Sequence of chain 1.B:
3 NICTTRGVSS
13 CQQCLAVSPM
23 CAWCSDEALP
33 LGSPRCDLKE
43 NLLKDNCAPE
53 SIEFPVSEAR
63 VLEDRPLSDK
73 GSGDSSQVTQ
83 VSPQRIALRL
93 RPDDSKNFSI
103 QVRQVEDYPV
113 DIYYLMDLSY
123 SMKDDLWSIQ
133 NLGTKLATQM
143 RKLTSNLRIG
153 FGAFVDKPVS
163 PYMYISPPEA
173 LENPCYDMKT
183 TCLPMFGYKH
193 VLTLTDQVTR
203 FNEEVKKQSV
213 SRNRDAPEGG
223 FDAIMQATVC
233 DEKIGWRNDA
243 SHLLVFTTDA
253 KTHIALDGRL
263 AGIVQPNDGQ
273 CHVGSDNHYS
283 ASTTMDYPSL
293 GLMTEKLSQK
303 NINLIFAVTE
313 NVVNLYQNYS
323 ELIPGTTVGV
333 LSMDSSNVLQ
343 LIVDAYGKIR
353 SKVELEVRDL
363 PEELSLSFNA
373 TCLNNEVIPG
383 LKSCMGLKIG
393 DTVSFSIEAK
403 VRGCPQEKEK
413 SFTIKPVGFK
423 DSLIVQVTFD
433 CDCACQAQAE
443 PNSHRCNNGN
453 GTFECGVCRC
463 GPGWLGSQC

Binding-site contacts:
Ligand atom C7 contacts residue SER398 of chain 1.B at 3.5 Å.
Ligand atom C3 contacts residue ASN371 of chain 1.B at 3.5 Å.
Ligand atom N2 contacts residue ASN371 of chain 1.B at 2.6 Å (h-bond).
Ligand atom C6 contacts residue PRO381 of chain 1.B at 3.8 Å (hydrophobic).
Ligand atom O5 contacts residue ASN371 of chain 1.B at 2.4 Å (h-bond).
Ligand atom C5 contacts residue ASN371 of chain 1.B at 3.6 Å.
Ligand atom C8 contacts residue GLU400 of chain 1.B at 4.0 Å.
Ligand atom O3 contacts residue ASN371 of chain 1.B at 4.4 Å.
Ligand atom C8 contacts residue SER398 of chain 1.B at 3.4 Å.
Ligand atom C4 contacts residue ASN371 of chain 1.B at 4.1 Å.
Ligand atom C7 contacts residue ASN371 of chain 1.B at 2.8 Å.
Ligand atom C8 contacts residue ASN371 of chain 1.B at 3.5 Å.
Ligand atom C8 contacts residue ILE399 of chain 1.B at 4.2 Å (hydrophobic).
Ligand atom N2 contacts residue GLU400 of chain 1.B at 4.4 Å.
Ligand atom O5 contacts residue PRO381 of chain 1.B at 3.7 Å.
Ligand atom C2 contacts residue ASN371 of chain 1.B at 2.1 Å.
Ligand atom C5 contacts residue PRO381 of chain 1.B at 4.1 Å (hydrophobic).
Ligand atom C8 contacts residue SER369 of chain 1.B at 4.2 Å.
Ligand atom C1 contacts residue ASN371 of chain 1.B at 1.4 Å.
Ligand atom O7 contacts residue ASN371 of chain 1.B at 3.1 Å (h-bond).
Ligand atom O7 contacts residue SER398 of chain 1.B at 2.8 Å (h-bond).

A protein and the small-molecule ligand that binds it are described below.
Small molecule (SMILES): CC(=O)N[C@H]1[C@H](O[C@H]2[C@H](O)[C@@H](NC(C)=O)CO[C@@H]2CO)O[C@H](CO)[C@@H](O)[C@@H]1O